Sequence of chain 10.C:
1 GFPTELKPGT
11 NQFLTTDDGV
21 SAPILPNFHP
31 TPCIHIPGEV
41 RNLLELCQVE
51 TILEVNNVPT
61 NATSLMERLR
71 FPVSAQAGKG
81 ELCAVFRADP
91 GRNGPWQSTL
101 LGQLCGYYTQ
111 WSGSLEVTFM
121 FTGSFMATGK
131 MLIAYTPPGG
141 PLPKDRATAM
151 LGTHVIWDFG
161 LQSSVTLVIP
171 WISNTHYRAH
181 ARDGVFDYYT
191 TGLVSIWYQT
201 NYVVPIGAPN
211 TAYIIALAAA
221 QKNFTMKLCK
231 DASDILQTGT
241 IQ

Sequence of chain 9.A:
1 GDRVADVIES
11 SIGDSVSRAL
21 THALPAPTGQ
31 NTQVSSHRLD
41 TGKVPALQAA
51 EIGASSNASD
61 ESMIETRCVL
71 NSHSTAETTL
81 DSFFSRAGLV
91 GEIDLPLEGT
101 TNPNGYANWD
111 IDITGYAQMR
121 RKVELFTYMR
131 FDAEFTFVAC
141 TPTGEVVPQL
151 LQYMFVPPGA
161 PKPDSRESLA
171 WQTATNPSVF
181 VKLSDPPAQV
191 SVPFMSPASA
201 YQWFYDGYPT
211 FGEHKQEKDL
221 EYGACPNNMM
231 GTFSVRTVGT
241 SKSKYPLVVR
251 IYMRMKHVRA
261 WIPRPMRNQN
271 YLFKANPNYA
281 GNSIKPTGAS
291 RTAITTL

Binding-site contacts:
Ligand atom CAS contacts residue TYR201 of chain 9.A at 3.5 Å (hydrophobic).
Ligand atom CAA contacts residue TYR153 of chain 9.A at 3.5 Å (hydrophobic).
Ligand atom NAC contacts residue THR114 of chain 9.A at 3.3 Å (h-bond).
Ligand atom NAU contacts residue PHE155 of chain 9.A at 3.7 Å.
Ligand atom CAA contacts residue VAL179 of chain 9.A at 3.2 Å (hydrophobic).
Ligand atom CAY contacts residue ASP112 of chain 9.A at 3.8 Å.
Ligand atom OAE contacts residue ASP112 of chain 9.A at 3.6 Å.
Ligand atom CAY contacts residue THR114 of chain 9.A at 3.8 Å.
Ligand atom CAH contacts residue ASN228 of chain 9.A at 3.4 Å.
Ligand atom OAX contacts residue ILE111 of chain 9.A at 3.5 Å.
Ligand atom OAX contacts residue MET195 of chain 9.A at 3.6 Å.
Ligand atom CAN contacts residue PRO177 of chain 9.A at 3.4 Å (hydrophobic).
Ligand atom OAD contacts residue ALA275 of chain 9.A at 3.2 Å.
Ligand atom CAL contacts residue PHE155 of chain 9.A at 3.6 Å (hydrophobic).
Ligand atom CBC contacts residue ASN228 of chain 9.A at 3.8 Å.
Ligand atom CAG contacts residue TRP203 of chain 9.A at 3.7 Å (hydrophobic).
Ligand atom CAG contacts residue ASN228 of chain 9.A at 3.6 Å.
Ligand atom CAK contacts residue PHE135 of chain 9.A at 3.6 Å (hydrophobic).
Ligand atom CBB contacts residue ILE111 of chain 9.A at 3.6 Å (hydrophobic).
Ligand atom CAS contacts residue TRP203 of chain 9.A at 3.8 Å (hydrophobic).
Ligand atom CAO contacts residue PHE135 of chain 9.A at 3.8 Å (hydrophobic).
Ligand atom CAH contacts residue GLN202 of chain 9.A at 3.2 Å.
Ligand atom CAT contacts residue ASN228 of chain 9.A at 3.5 Å.
Ligand atom NAC contacts residue ASP112 of chain 9.A at 2.5 Å (salt-bridge).
Ligand atom CAH contacts residue TRP203 of chain 9.A at 3.5 Å (hydrophobic).
Ligand atom OAE contacts residue ILE113 of chain 9.A at 3.3 Å (h-bond).
Ligand atom CAI contacts residue PHE135 of chain 9.A at 3.7 Å (hydrophobic).
Ligand atom CBC contacts residue TRP203 of chain 9.A at 3.6 Å (hydrophobic).
Ligand atom CAA contacts residue PRO177 of chain 9.A at 3.5 Å (hydrophobic).
Ligand atom CAA contacts residue SER178 of chain 9.A at 3.5 Å.
Ligand atom CAT contacts residue TRP203 of chain 9.A at 3.6 Å (hydrophobic).
Ligand atom OAD contacts residue LYS274 of chain 9.A at 3.0 Å (salt-bridge).
Ligand atom CAL contacts residue ILE111 of chain 9.A at 3.7 Å (hydrophobic).
Ligand atom CAZ contacts residue TRP203 of chain 9.A at 3.5 Å (hydrophobic).
Ligand atom CAJ contacts residue PHE155 of chain 9.A at 3.7 Å (hydrophobic).
Ligand atom CAP contacts residue ILE111 of chain 9.A at 3.8 Å (hydrophobic).
Ligand atom CAN contacts residue PHE155 of chain 9.A at 3.8 Å (hydrophobic).
Ligand atom CAG contacts residue GLN202 of chain 9.A at 3.3 Å.
Ligand atom CAO contacts residue ILE111 of chain 9.A at 3.8 Å (hydrophobic).
Ligand atom NBG contacts residue TRP203 of chain 9.A at 3.3 Å.

Sequence of chain 9.C:
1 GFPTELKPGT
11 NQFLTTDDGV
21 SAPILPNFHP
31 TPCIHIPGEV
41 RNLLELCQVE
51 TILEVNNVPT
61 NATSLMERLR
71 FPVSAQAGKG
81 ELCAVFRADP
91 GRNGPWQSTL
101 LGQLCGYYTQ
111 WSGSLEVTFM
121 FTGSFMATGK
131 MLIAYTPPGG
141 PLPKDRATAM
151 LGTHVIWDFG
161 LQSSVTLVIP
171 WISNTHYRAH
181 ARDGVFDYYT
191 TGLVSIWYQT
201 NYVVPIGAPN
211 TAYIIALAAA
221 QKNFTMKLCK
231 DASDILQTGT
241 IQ

The protein below binds the small molecule below.
Small molecule (SMILES): CCO/N=C/c1ccc(OCC[C@@H](C)CCN2CCN(c3ccnc(C(N)=O)c3)C2=O)cc1